Binding-site contacts:
Ligand atom N9 contacts residue GLY247 of chain 1.B at 3.6 Å.
Ligand atom C4 contacts residue SER226 of chain 1.B at 3.3 Å.
Ligand atom C8 contacts residue VAL249 of chain 1.B at 3.4 Å (hydrophobic).
Ligand atom C24 contacts residue VAL248 of chain 1.B at 3.3 Å (hydrophobic).
Ligand atom C17 contacts residue PRO191 of chain 1.B at 3.2 Å (hydrophobic).
Ligand atom C24 contacts residue GLY247 of chain 1.B at 3.4 Å.
Ligand atom C3 contacts residue GLY247 of chain 1.B at 3.6 Å.
Ligand atom C11 contacts residue CYS222 of chain 1.B at 3.2 Å (hydrophobic).
Ligand atom C16 contacts residue PRO191 of chain 1.B at 3.6 Å (hydrophobic).
Ligand atom N9 contacts residue THR221 of chain 1.B at 2.8 Å (h-bond).
Ligand atom C8 contacts residue THR221 of chain 1.B at 3.3 Å.
Ligand atom C4 contacts residue TRP246 of chain 1.B at 3.6 Å (hydrophobic).
Ligand atom C31 contacts residue HIS53 of chain 1.B at 3.3 Å.
Ligand atom N9 contacts residue CYS222 of chain 1.B at 3.5 Å.
Ligand atom N13 contacts residue GLY247 of chain 1.B at 3.3 Å (h-bond).
Ligand atom C23 contacts residue ASP250 of chain 1.B at 3.6 Å.
Ligand atom C30 contacts residue GLU98 of chain 1.B at 3.5 Å.
Ligand atom C1 contacts residue GLY247 of chain 1.B at 3.5 Å.
Ligand atom O26 contacts residue ASP250 of chain 1.B at 2.9 Å (salt-bridge).
Ligand atom C29 contacts residue TYR193 of chain 1.B at 3.6 Å (hydrophobic).
Ligand atom C7 contacts residue GLY247 of chain 1.B at 3.6 Å.
Ligand atom C3 contacts residue ARG223 of chain 1.B at 3.7 Å.
Ligand atom C15 contacts residue TRP246 of chain 1.B at 3.6 Å (hydrophobic).
Ligand atom C25 contacts residue ASP250 of chain 1.B at 3.7 Å.
Ligand atom C11 contacts residue ILE244 of chain 1.B at 3.7 Å (hydrophobic).
Ligand atom C6 contacts residue ARG223 of chain 1.B at 3.7 Å.
Ligand atom C4 contacts residue SER245 of chain 1.B at 3.4 Å.
Ligand atom C3 contacts residue SER226 of chain 1.B at 3.7 Å.
Ligand atom C2 contacts residue GLY247 of chain 1.B at 3.3 Å.
Ligand atom C8 contacts residue GLY247 of chain 1.B at 3.6 Å.
Ligand atom C21 contacts residue ARG223 of chain 1.B at 3.4 Å.
Ligand atom C3 contacts residue TRP246 of chain 1.B at 3.7 Å (hydrophobic).
Ligand atom C31 contacts residue TYR100 of chain 1.B at 3.4 Å (hydrophobic).
Ligand atom C11 contacts residue THR221 of chain 1.B at 3.5 Å.
Ligand atom C23 contacts residue VAL248 of chain 1.B at 3.0 Å (hydrophobic).
Ligand atom O28 contacts residue PRO191 of chain 1.B at 3.4 Å (h-bond).
Ligand atom C20 contacts residue ARG223 of chain 1.B at 3.3 Å.
Ligand atom C15 contacts residue GLY247 of chain 1.B at 3.7 Å.
Ligand atom C29 contacts residue GLU98 of chain 1.B at 3.7 Å.
Ligand atom C11 contacts residue SER226 of chain 1.B at 3.3 Å.

This small molecule binds to this protein.
Small molecule (SMILES): CCO[C@H]1CCN(Cc2c(OC)cc(C)c3[nH]ccc23)[C@H](c2ccc(C(=O)O)cc2)C1

Sequence of chain 1.B:
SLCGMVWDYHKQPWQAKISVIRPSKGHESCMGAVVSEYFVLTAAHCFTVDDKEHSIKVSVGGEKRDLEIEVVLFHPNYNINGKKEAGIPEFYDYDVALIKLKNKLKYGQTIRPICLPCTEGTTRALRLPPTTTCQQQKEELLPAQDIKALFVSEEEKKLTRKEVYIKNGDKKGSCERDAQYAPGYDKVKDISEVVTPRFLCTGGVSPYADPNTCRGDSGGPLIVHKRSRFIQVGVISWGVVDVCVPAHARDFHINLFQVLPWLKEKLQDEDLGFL